The protein below binds the small molecule below.
Small molecule (SMILES): CCCCCCCCCCCC[N+](C)(C)CCCS(=O)(=O)O

Binding-site contacts:
Ligand atom C3 contacts residue ARG224 of chain 6.A at 3.5 Å.
Ligand atom O1S contacts residue THR226 of chain 6.A at 4.3 Å.
Ligand atom N1 contacts residue ARG224 of chain 6.A at 4.2 Å.
Ligand atom C2 contacts residue ARG224 of chain 6.A at 3.8 Å.
Ligand atom N1 contacts residue ARG98 of chain 6.A at 4.3 Å.
Ligand atom C1 contacts residue ARG98 of chain 6.A at 3.2 Å.
Ligand atom O1S contacts residue ASP228 of chain 6.A at 3.6 Å.
Ligand atom C13 contacts residue ARG224 of chain 6.A at 4.1 Å.
Ligand atom N1 contacts residue TRP117 of chain 6.A at 4.1 Å.
Ligand atom C3 contacts residue TRP117 of chain 6.A at 3.5 Å (hydrophobic).
Ligand atom C2 contacts residue ARG98 of chain 6.A at 3.4 Å.
Ligand atom S1 contacts residue ARG98 of chain 6.A at 4.4 Å.
Ligand atom C3 contacts residue ARG98 of chain 6.A at 3.2 Å.
Ligand atom C15 contacts residue TRP117 of chain 6.A at 4.2 Å (hydrophobic).
Ligand atom C14 contacts residue ARG224 of chain 6.A at 4.5 Å.
Ligand atom C15 contacts residue ARG224 of chain 6.A at 3.3 Å.
Ligand atom O1S contacts residue ARG98 of chain 6.A at 3.6 Å.
Ligand atom C16 contacts residue TRP117 of chain 6.A at 3.7 Å (hydrophobic).
Ligand atom C16 contacts residue ARG224 of chain 6.A at 4.0 Å.
Ligand atom O3S contacts residue THR226 of chain 6.A at 4.0 Å.
Ligand atom C1 contacts residue ARG224 of chain 6.A at 3.8 Å.

Sequence of chain 6.A:
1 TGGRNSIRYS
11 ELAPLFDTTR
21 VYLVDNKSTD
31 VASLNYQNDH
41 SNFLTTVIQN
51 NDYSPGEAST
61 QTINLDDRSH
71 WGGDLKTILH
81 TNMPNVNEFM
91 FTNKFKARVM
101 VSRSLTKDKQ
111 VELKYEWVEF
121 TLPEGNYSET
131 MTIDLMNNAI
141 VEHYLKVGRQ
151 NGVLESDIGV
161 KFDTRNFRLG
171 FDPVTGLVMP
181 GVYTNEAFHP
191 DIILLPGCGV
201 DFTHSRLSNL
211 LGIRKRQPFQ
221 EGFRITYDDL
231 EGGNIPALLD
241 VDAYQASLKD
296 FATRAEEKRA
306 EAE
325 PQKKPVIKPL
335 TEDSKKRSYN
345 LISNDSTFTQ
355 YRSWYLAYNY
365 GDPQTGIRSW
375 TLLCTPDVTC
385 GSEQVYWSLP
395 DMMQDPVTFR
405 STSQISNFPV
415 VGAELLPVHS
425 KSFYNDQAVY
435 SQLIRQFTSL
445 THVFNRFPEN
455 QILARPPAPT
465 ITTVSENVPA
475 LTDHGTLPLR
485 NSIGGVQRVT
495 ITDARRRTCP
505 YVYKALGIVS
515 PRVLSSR